Binding-site contacts:
Ligand atom CHC contacts residue HIS160 of chain 1.E at 3.4 Å.
Ligand atom C3D contacts residue PHE189 of chain 1.E at 3.5 Å (hydrophobic).
Ligand atom CGB contacts residue ASN117 of chain 1.E at 3.4 Å.
Ligand atom C4D contacts residue HIS160 of chain 1.E at 3.3 Å.
Ligand atom CAA contacts residue TRP185 of chain 1.E at 3.6 Å (hydrophobic).
Ligand atom CMB contacts residue HIS120 of chain 1.E at 3.5 Å.
Ligand atom FE contacts residue HIS160 of chain 1.E at 2.2 Å.
Ligand atom CMD contacts residue MET201 of chain 1.E at 3.4 Å (hydrophobic).
Ligand atom NC contacts residue HIS160 of chain 1.E at 2.9 Å (h-bond).
Ligand atom CMD contacts residue PHE189 of chain 1.E at 3.1 Å (hydrophobic).
Ligand atom C1C contacts residue HIS160 of chain 1.E at 3.6 Å.
Ligand atom CHB contacts residue THR174 of chain 1.E at 3.5 Å.
Ligand atom C4B contacts residue HIS120 of chain 1.E at 3.5 Å.
Ligand atom C4B contacts residue HIS160 of chain 1.E at 3.5 Å.
Ligand atom C1B contacts residue HIS120 of chain 1.E at 3.5 Å.
Ligand atom CAC contacts residue GLY161 of chain 1.E at 3.6 Å.
Ligand atom C1D contacts residue PHE189 of chain 1.E at 3.4 Å (hydrophobic).
Ligand atom C2B contacts residue HIS120 of chain 1.E at 3.3 Å.
Ligand atom O1B contacts residue ASN117 of chain 1.E at 3.6 Å (h-bond).
Ligand atom CGA contacts residue ARG141 of chain 1.E at 3.6 Å.
Ligand atom CMC contacts residue ALA164 of chain 1.E at 3.0 Å (hydrophobic).
Ligand atom NB contacts residue HIS160 of chain 1.E at 3.3 Å (h-bond).
Ligand atom O2B contacts residue ASN117 of chain 1.E at 3.5 Å (h-bond).
Ligand atom C2D contacts residue PHE189 of chain 1.E at 3.1 Å (hydrophobic).
Ligand atom O1D contacts residue ARG210 of chain 1.E at 3.4 Å.
Ligand atom O1D contacts residue MET204 of chain 1.E at 3.6 Å.
Ligand atom C3B contacts residue HIS120 of chain 1.E at 3.4 Å.
Ligand atom O2D contacts residue ARG210 of chain 1.E at 3.5 Å (salt-bridge).
Ligand atom CHA contacts residue HIS160 of chain 1.E at 3.4 Å.
Ligand atom CBB contacts residue LEU157 of chain 1.E at 3.6 Å (hydrophobic).
Ligand atom CHD contacts residue PHE189 of chain 1.E at 3.5 Å (hydrophobic).
Ligand atom O2C contacts residue HIS120 of chain 1.E at 2.8 Å (h-bond).
Ligand atom ND contacts residue HIS160 of chain 1.E at 2.8 Å (h-bond).
Ligand atom CGD contacts residue ARG210 of chain 1.E at 3.6 Å.
Ligand atom O2A contacts residue TRP145 of chain 1.E at 2.8 Å (h-bond).
Ligand atom NA contacts residue HIS160 of chain 1.E at 3.2 Å (h-bond).
Ligand atom O1A contacts residue ARG141 of chain 1.E at 2.6 Å (salt-bridge).
Ligand atom CAB contacts residue HIS120 of chain 1.E at 3.4 Å.
Ligand atom CMA contacts residue PHE139 of chain 1.E at 3.0 Å (hydrophobic).
Ligand atom O2D contacts residue PHE139 of chain 1.E at 3.2 Å.

Sequence of chain 1.E:
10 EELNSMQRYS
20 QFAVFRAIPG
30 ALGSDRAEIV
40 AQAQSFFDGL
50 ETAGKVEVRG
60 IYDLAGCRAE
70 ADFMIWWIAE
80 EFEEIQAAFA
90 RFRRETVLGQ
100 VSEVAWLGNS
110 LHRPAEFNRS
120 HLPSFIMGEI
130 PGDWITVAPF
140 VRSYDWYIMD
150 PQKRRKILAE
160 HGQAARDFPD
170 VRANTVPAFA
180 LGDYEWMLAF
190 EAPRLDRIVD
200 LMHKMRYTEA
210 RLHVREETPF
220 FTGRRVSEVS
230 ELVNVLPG

The small molecule below binds the protein below.
Small molecule (SMILES): CC1=C(CCC(=O)O)C2=Cc3c(CCC(=O)O)c(C)c4n3[Fe@]35n6c(c(C)c(CCC(=O)O)c6=CC1=[N+]23)=CC1=[N+]5C(=C4)C(C)=C1CCC(=O)O